A protein and the small-molecule ligand that binds it are described below.
Small molecule (SMILES): Cc1[nH]nc2ccccc12

Sequence of chain 1.A:
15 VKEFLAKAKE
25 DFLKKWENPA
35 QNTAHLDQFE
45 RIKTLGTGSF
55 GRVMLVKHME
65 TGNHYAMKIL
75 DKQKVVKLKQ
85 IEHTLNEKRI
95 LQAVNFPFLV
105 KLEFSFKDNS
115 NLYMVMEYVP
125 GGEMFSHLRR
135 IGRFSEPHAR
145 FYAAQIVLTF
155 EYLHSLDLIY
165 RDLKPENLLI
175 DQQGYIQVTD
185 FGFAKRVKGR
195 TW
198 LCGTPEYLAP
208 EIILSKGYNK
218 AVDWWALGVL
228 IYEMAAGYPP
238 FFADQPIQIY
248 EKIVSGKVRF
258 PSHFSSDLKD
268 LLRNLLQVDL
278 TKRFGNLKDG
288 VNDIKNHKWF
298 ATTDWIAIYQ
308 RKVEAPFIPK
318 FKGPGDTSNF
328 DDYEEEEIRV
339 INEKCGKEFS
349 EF

Binding-site contacts:
Ligand atom C5 contacts residue THR183 of chain 1.A at 3.7 Å.
Ligand atom N12 contacts residue LEU173 of chain 1.A at 3.6 Å.
Ligand atom C11 contacts residue LEU173 of chain 1.A at 3.3 Å (hydrophobic).
Ligand atom C14 contacts residue LEU49 of chain 1.A at 3.8 Å (hydrophobic).
Ligand atom C6 contacts residue MET120 of chain 1.A at 3.8 Å (hydrophobic).
Ligand atom C6 contacts residue THR183 of chain 1.A at 3.6 Å.
Ligand atom N13 contacts residue VAL123 of chain 1.A at 3.8 Å.
Ligand atom C4 contacts residue GLU121 of chain 1.A at 4.0 Å.
Ligand atom C3 contacts residue LEU173 of chain 1.A at 3.3 Å (hydrophobic).
Ligand atom C11 contacts residue ALA70 of chain 1.A at 3.6 Å (hydrophobic).
Ligand atom C11 contacts residue VAL123 of chain 1.A at 3.9 Å (hydrophobic).
Ligand atom C2 contacts residue ALA70 of chain 1.A at 4.4 Å (hydrophobic).
Ligand atom N12 contacts residue GLU121 of chain 1.A at 3.4 Å (salt-bridge).
Ligand atom N13 contacts residue LEU173 of chain 1.A at 3.8 Å.
Ligand atom C4 contacts residue ALA70 of chain 1.A at 3.5 Å (hydrophobic).
Ligand atom N13 contacts residue GLU121 of chain 1.A at 2.8 Å (salt-bridge).
Ligand atom C14 contacts residue LEU173 of chain 1.A at 3.8 Å (hydrophobic).
Ligand atom C5 contacts residue ALA70 of chain 1.A at 4.2 Å (hydrophobic).
Ligand atom N13 contacts residue VAL104 of chain 1.A at 3.9 Å.
Ligand atom N12 contacts residue VAL123 of chain 1.A at 3.0 Å (h-bond).
Ligand atom N12 contacts residue ALA70 of chain 1.A at 3.4 Å.
Ligand atom N12 contacts residue TYR122 of chain 1.A at 3.6 Å.
Ligand atom N13 contacts residue ALA70 of chain 1.A at 3.3 Å.
Ligand atom C4 contacts residue LEU173 of chain 1.A at 3.7 Å (hydrophobic).
Ligand atom C3 contacts residue ALA70 of chain 1.A at 3.6 Å (hydrophobic).
Ligand atom C4 contacts residue VAL104 of chain 1.A at 4.3 Å (hydrophobic).
Ligand atom C11 contacts residue TYR122 of chain 1.A at 4.3 Å (hydrophobic).
Ligand atom C14 contacts residue VAL123 of chain 1.A at 3.6 Å (hydrophobic).
Ligand atom C1 contacts residue VAL57 of chain 1.A at 4.0 Å (hydrophobic).
Ligand atom C2 contacts residue LEU173 of chain 1.A at 3.8 Å (hydrophobic).
Ligand atom C3 contacts residue VAL57 of chain 1.A at 4.3 Å (hydrophobic).
Ligand atom C14 contacts residue PHE327 of chain 1.A at 3.3 Å (hydrophobic).
Ligand atom C14 contacts residue ALA70 of chain 1.A at 4.4 Å (hydrophobic).
Ligand atom C5 contacts residue VAL104 of chain 1.A at 4.2 Å (hydrophobic).
Ligand atom N13 contacts residue TYR122 of chain 1.A at 4.0 Å.
Ligand atom C5 contacts residue MET120 of chain 1.A at 3.7 Å (hydrophobic).
Ligand atom C4 contacts residue THR183 of chain 1.A at 4.0 Å.
Ligand atom C14 contacts residue TYR122 of chain 1.A at 3.9 Å (hydrophobic).
Ligand atom C2 contacts residue VAL57 of chain 1.A at 3.8 Å (hydrophobic).
Ligand atom C1 contacts residue THR183 of chain 1.A at 4.0 Å.